Sequence of chain 1.A:
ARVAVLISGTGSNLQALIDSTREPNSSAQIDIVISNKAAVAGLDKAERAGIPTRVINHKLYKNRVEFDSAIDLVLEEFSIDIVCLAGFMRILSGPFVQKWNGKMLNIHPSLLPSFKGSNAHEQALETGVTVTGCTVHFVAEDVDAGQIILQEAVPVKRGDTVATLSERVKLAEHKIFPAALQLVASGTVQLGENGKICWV

This small molecule binds to this protein.
Small molecule (SMILES): Nc1nc(N)c(CCC[C@@H](c2ccc(C(=O)N[C@@H](CCC(=O)N[C@H](CCC(=O)N[C@H](CCC(=O)N[C@H](CCC(=O)N[C@H](CCC(=O)O)C(=O)O)C(=O)O)C(=O)O)C(=O)O)C(=O)O)cc2)C(O)(O)C(F)(F)F)c(O)n1

Binding-site contacts:
Ligand atom OA1 contacts residue HIS108 of chain 1.A at 3.0 Å (h-bond).
Ligand atom O1 contacts residue ALA140 of chain 1.A at 3.6 Å.
Ligand atom OA1 contacts residue GLY117 of chain 1.A at 3.1 Å (h-bond).
Ligand atom O1A contacts residue ILE91 of chain 1.A at 2.9 Å (h-bond).
Ligand atom N2 contacts residue ALA140 of chain 1.A at 3.5 Å (h-bond).
Ligand atom C1A contacts residue ARG90 of chain 1.A at 3.6 Å.
Ligand atom OA1 contacts residue ASP144 of chain 1.A at 2.8 Å (salt-bridge).
Ligand atom N1A contacts residue MET89 of chain 1.A at 3.0 Å (h-bond).
Ligand atom N8 contacts residue LEU92 of chain 1.A at 3.5 Å (h-bond).
Ligand atom F2 contacts residue MET89 of chain 1.A at 3.3 Å.
Ligand atom C contacts residue ILE91 of chain 1.A at 3.6 Å (hydrophobic).
Ligand atom N8 contacts residue ILE91 of chain 1.A at 3.6 Å.
Ligand atom F3 contacts residue PRO109 of chain 1.A at 3.3 Å.
Ligand atom C5 contacts residue ASP144 of chain 1.A at 3.1 Å.
Ligand atom O11 contacts residue ARG64 of chain 1.A at 2.6 Å (salt-bridge).
Ligand atom N1 contacts residue LEU92 of chain 1.A at 2.9 Å (h-bond).
Ligand atom O1A contacts residue ARG90 of chain 1.A at 3.5 Å.
Ligand atom N3 contacts residue ALA140 of chain 1.A at 2.8 Å (h-bond).
Ligand atom F2 contacts residue SER118 of chain 1.A at 3.5 Å.
Ligand atom C12 contacts residue VAL143 of chain 1.A at 3.4 Å (hydrophobic).
Ligand atom C9 contacts residue VAL139 of chain 1.A at 3.6 Å (hydrophobic).
Ligand atom OA2 contacts residue ASN106 of chain 1.A at 3.1 Å (h-bond).
Ligand atom F3 contacts residue HIS108 of chain 1.A at 3.4 Å.
Ligand atom N2 contacts residue LEU92 of chain 1.A at 2.9 Å (h-bond).
Ligand atom CB1 contacts residue MET89 of chain 1.A at 3.4 Å (hydrophobic).
Ligand atom N3 contacts residue GLU141 of chain 1.A at 3.5 Å (salt-bridge).
Ligand atom O1 contacts residue VAL143 of chain 1.A at 3.5 Å.
Ligand atom C15 contacts residue MET89 of chain 1.A at 3.3 Å (hydrophobic).
Ligand atom C1 contacts residue ASP144 of chain 1.A at 2.7 Å.
Ligand atom N2 contacts residue GLU141 of chain 1.A at 3.0 Å (salt-bridge).
Ligand atom N8 contacts residue ARG90 of chain 1.A at 2.8 Å (salt-bridge).
Ligand atom C5 contacts residue HIS108 of chain 1.A at 3.4 Å.
Ligand atom OA2 contacts residue ASP144 of chain 1.A at 2.4 Å (salt-bridge).
Ligand atom O1A contacts residue ARG64 of chain 1.A at 3.3 Å (salt-bridge).
Ligand atom C8 contacts residue ALA140 of chain 1.A at 3.5 Å (hydrophobic).
Ligand atom O11 contacts residue ARG90 of chain 1.A at 3.6 Å (salt-bridge).
Ligand atom C10 contacts residue ASP144 of chain 1.A at 3.4 Å.
Ligand atom C1A contacts residue ARG64 of chain 1.A at 3.3 Å.
Ligand atom OA2 contacts residue HIS108 of chain 1.A at 2.7 Å (h-bond).
Ligand atom O1 contacts residue ASP144 of chain 1.A at 3.1 Å (salt-bridge).